Sequence of chain 2.E:
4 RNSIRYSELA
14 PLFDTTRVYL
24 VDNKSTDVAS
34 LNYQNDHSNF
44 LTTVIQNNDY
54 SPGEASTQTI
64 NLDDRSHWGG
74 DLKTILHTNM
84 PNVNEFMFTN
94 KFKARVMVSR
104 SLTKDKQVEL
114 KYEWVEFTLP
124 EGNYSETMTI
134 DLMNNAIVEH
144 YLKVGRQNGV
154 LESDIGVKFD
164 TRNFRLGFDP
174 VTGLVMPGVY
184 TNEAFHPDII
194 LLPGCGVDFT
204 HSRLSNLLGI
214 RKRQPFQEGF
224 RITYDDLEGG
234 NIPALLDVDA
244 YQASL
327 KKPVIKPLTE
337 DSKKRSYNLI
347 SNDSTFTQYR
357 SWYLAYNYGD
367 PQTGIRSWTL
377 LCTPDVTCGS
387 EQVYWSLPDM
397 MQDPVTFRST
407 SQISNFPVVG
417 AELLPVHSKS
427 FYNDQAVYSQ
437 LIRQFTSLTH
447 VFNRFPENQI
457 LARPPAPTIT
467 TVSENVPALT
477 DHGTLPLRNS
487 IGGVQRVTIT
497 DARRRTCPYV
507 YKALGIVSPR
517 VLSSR

Sequence of chain 2.A:
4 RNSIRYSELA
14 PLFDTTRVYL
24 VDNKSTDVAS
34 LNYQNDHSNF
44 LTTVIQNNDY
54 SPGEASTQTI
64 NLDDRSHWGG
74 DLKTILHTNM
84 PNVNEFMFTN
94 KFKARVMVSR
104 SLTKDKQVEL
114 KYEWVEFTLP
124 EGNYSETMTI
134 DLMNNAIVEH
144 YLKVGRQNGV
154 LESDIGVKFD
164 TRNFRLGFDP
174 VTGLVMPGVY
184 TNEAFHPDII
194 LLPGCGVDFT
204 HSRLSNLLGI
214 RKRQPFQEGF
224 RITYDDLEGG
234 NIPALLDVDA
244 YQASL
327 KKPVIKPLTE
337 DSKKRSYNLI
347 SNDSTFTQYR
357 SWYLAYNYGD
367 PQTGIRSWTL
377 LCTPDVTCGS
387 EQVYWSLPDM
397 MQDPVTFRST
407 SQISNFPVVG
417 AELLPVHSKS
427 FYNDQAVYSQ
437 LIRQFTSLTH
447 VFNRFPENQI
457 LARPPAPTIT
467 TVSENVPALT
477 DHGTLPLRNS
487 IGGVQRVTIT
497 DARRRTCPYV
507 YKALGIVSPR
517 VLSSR

A protein and the small-molecule ligand that binds it are described below.
Small molecule (SMILES): CC(C)[C@H](NC(=O)[C@@H]1CCCN1C(=O)[C@H](CC(N)=O)NC(=O)[C@H](Cc1ccccc1)NC(=O)[C@@H](N)[C@@H](C)O)C(=O)N[C@@H](Cc1ccc(O)cc1)C(=O)N1CCC[C@H]1C(=O)N[C@@H](Cc1ccc(O)cc1)C(=O)N[C@@H](CC(=O)O)C(=O)N[C@H](C=O)[C@@H](C)O

Binding-site contacts:
Ligand atom CB contacts residue ARG450 of chain 2.E at 3.6 Å.
Ligand atom CG1 contacts residue ARG450 of chain 2.E at 3.4 Å.
Ligand atom OH contacts residue THR445 of chain 2.E at 3.2 Å.
Ligand atom OH contacts residue MET179 of chain 2.A at 3.4 Å (h-bond).
Ligand atom CG2 contacts residue LEU145 of chain 2.E at 3.8 Å (hydrophobic).
Ligand atom CB contacts residue PRO452 of chain 2.E at 3.9 Å (hydrophobic).
Ligand atom OD1 contacts residue LYS339 of chain 2.E at 2.9 Å (salt-bridge).
Ligand atom O contacts residue ARG450 of chain 2.E at 3.3 Å (salt-bridge).
Ligand atom CG2 contacts residue GLU155 of chain 2.E at 3.7 Å.
Ligand atom CD1 contacts residue PRO180 of chain 2.A at 3.5 Å (hydrophobic).
Ligand atom CG contacts residue PRO452 of chain 2.E at 3.5 Å (hydrophobic).
Ligand atom CG contacts residue ARG450 of chain 2.E at 3.5 Å.
Ligand atom CB contacts residue LYS339 of chain 2.E at 2.9 Å.
Ligand atom CG1 contacts residue PHE451 of chain 2.E at 3.4 Å (hydrophobic).
Ligand atom CE2 contacts residue MET179 of chain 2.A at 3.7 Å (hydrophobic).
Ligand atom CE1 contacts residue PRO180 of chain 2.A at 3.2 Å (hydrophobic).
Ligand atom OD2 contacts residue LYS339 of chain 2.E at 3.6 Å.
Ligand atom CG1 contacts residue GLU155 of chain 2.E at 3.8 Å.
Ligand atom CZ contacts residue THR445 of chain 2.E at 3.4 Å.
Ligand atom ND2 contacts residue GLU155 of chain 2.E at 3.1 Å (salt-bridge).
Ligand atom CE1 contacts residue THR445 of chain 2.E at 3.3 Å.
Ligand atom OH contacts residue HIS446 of chain 2.E at 3.1 Å (h-bond).
Ligand atom CG contacts residue GLU155 of chain 2.E at 3.8 Å.
Ligand atom CZ contacts residue ARG149 of chain 2.E at 3.8 Å.
Ligand atom O contacts residue ARG149 of chain 2.E at 2.6 Å (salt-bridge).
Ligand atom CA contacts residue LYS339 of chain 2.E at 3.1 Å.
Ligand atom OD1 contacts residue GLU155 of chain 2.E at 3.8 Å.
Ligand atom CE1 contacts residue ARG149 of chain 2.E at 3.6 Å.
Ligand atom CZ contacts residue HIS446 of chain 2.E at 3.7 Å.
Ligand atom C contacts residue HIS446 of chain 2.E at 3.4 Å.
Ligand atom CE2 contacts residue HIS446 of chain 2.E at 3.5 Å.
Ligand atom CZ contacts residue ASP172 of chain 2.A at 3.8 Å.
Ligand atom O contacts residue HIS446 of chain 2.E at 2.8 Å.
Ligand atom CG contacts residue LYS339 of chain 2.E at 3.8 Å.
Ligand atom CD contacts residue ARG450 of chain 2.E at 2.9 Å.
Ligand atom OH contacts residue LEU239 of chain 2.A at 3.7 Å.
Ligand atom CG contacts residue TYR244 of chain 2.A at 3.1 Å (hydrophobic).
Ligand atom C contacts residue ARG149 of chain 2.E at 3.8 Å.
Ligand atom CB contacts residue GLN245 of chain 2.A at 3.6 Å.
Ligand atom CA contacts residue GLU155 of chain 2.E at 3.9 Å.